Binding-site contacts:
Ligand atom C8 contacts residue THR248 of chain 1.A at 3.3 Å.
Ligand atom C27 contacts residue ASP48 of chain 1.A at 3.3 Å.
Ligand atom S30 contacts residue GLY246 of chain 1.A at 3.7 Å.
Ligand atom C45 contacts residue ASP244 of chain 1.A at 3.1 Å.
Ligand atom C8 contacts residue GLN28 of chain 1.A at 3.6 Å.
Ligand atom C36 contacts residue GLN89 of chain 1.A at 3.3 Å.
Ligand atom C8 contacts residue GLY27 of chain 1.A at 3.1 Å.
Ligand atom N23 contacts residue GLY246 of chain 1.A at 3.2 Å (h-bond).
Ligand atom C48 contacts residue GLY50 of chain 1.A at 3.7 Å.
Ligand atom C45 contacts residue THR247 of chain 1.A at 3.7 Å.
Ligand atom C41 contacts residue ASP48 of chain 1.A at 3.6 Å.
Ligand atom O55 contacts residue THR88 of chain 1.A at 3.0 Å (h-bond).
Ligand atom C48 contacts residue ASP244 of chain 1.A at 3.6 Å.
Ligand atom N56 contacts residue GLY50 of chain 1.A at 2.9 Å (h-bond).
Ligand atom C67 contacts residue ILE142 of chain 1.A at 3.5 Å (hydrophobic).
Ligand atom C50 contacts residue THR88 of chain 1.A at 3.6 Å.
Ligand atom C27 contacts residue TYR87 of chain 1.A at 3.7 Å (hydrophobic).
Ligand atom C34 contacts residue GLN89 of chain 1.A at 3.7 Å.
Ligand atom O76 contacts residue THR248 of chain 1.A at 3.1 Å (h-bond).
Ligand atom C11 contacts residue GLY27 of chain 1.A at 3.8 Å.
Ligand atom O55 contacts residue TYR87 of chain 1.A at 3.2 Å.
Ligand atom C11 contacts residue GLN28 of chain 1.A at 3.4 Å.
Ligand atom O71 contacts residue TYR87 of chain 1.A at 3.6 Å.
Ligand atom O71 contacts residue GLN89 of chain 1.A at 3.2 Å (h-bond).
Ligand atom C17 contacts residue GLY246 of chain 1.A at 3.3 Å.
Ligand atom O43 contacts residue ASP48 of chain 1.A at 2.5 Å (salt-bridge).
Ligand atom C41 contacts residue ASP244 of chain 1.A at 3.4 Å.
Ligand atom O43 contacts residue ASP244 of chain 1.A at 2.5 Å (salt-bridge).
Ligand atom O76 contacts residue THR247 of chain 1.A at 3.7 Å.
Ligand atom N18 contacts residue GLY246 of chain 1.A at 3.2 Å (h-bond).
Ligand atom C61 contacts residue GLY50 of chain 1.A at 3.6 Å.
Ligand atom C54 contacts residue GLY50 of chain 1.A at 3.8 Å.
Ligand atom C4 contacts residue THR248 of chain 1.A at 3.8 Å.
Ligand atom C4 contacts residue GLY246 of chain 1.A at 3.5 Å.
Ligand atom C25 contacts residue TYR87 of chain 1.A at 3.7 Å (hydrophobic).
Ligand atom N6 contacts residue THR248 of chain 1.A at 2.9 Å (h-bond).
Ligand atom C34 contacts residue PHE124 of chain 1.A at 3.7 Å (hydrophobic).
Ligand atom C8 contacts residue GLY29 of chain 1.A at 3.7 Å.
Ligand atom O71 contacts residue THR88 of chain 1.A at 3.3 Å.
Ligand atom C72 contacts residue GLN89 of chain 1.A at 3.6 Å.

Sequence of chain 1.A:
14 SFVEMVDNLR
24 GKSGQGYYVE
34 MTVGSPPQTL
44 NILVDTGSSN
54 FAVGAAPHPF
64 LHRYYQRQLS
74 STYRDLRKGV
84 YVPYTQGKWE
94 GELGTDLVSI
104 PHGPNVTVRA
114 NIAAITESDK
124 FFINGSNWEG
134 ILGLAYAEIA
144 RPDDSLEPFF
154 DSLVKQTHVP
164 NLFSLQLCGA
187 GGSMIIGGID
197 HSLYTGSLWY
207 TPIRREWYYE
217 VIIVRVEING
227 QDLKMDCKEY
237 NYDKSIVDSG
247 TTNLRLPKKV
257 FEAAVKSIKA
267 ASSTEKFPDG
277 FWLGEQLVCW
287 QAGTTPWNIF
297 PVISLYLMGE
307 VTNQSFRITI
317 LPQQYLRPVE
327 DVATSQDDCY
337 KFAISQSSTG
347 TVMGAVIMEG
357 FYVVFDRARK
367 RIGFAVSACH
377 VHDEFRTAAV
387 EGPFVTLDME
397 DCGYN

This small molecule binds to this protein.
Small molecule (SMILES): CCCCNC(=O)[C@H](C)C[C@H](O)[C@@H]1CSC/C=C/CS[C@H]2CCCN[C@H]2C(=O)N[C@@H](C)C(=O)N1